Binding-site contacts:
Ligand atom C3 contacts residue LEU12 of chain 1.A at 3.7 Å (hydrophobic).
Ligand atom C6 contacts residue LEU12 of chain 1.A at 4.0 Å (hydrophobic).
Ligand atom C3 contacts residue GLY11 of chain 1.A at 4.5 Å.
Ligand atom O9 contacts residue LEU12 of chain 1.A at 3.8 Å.
Ligand atom O3 contacts residue GLY11 of chain 1.A at 3.3 Å.
Ligand atom C12 contacts residue LEU12 of chain 1.A at 4.3 Å (hydrophobic).
Ligand atom O17 contacts residue GLY11 of chain 1.A at 4.2 Å.
Ligand atom C9 contacts residue LEU12 of chain 1.A at 4.2 Å (hydrophobic).
Ligand atom O6 contacts residue HIS240 of chain 1.A at 3.6 Å (h-bond).
Ligand atom C15 contacts residue ASN231 of chain 1.A at 4.4 Å.
Ligand atom O3 contacts residue LEU12 of chain 1.A at 4.2 Å.
Ligand atom C9 contacts residue PHE235 of chain 1.A at 3.6 Å (hydrophobic).
Ligand atom C15 contacts residue PHE235 of chain 1.A at 4.3 Å (hydrophobic).
Ligand atom C15 contacts residue LEU12 of chain 1.A at 4.0 Å (hydrophobic).
Ligand atom C6 contacts residue HIS240 of chain 1.A at 4.1 Å.
Ligand atom C12 contacts residue PHE235 of chain 1.A at 3.2 Å (hydrophobic).
Ligand atom C21 contacts residue LEU12 of chain 1.A at 3.7 Å (hydrophobic).
Ligand atom C21 contacts residue ASN231 of chain 1.A at 4.3 Å.
Ligand atom C18 contacts residue LEU12 of chain 1.A at 3.7 Å (hydrophobic).
Ligand atom O9 contacts residue ASN231 of chain 1.A at 3.1 Å (h-bond).
Ligand atom O17 contacts residue LEU12 of chain 1.A at 4.0 Å.
Ligand atom C9 contacts residue HIS240 of chain 1.A at 4.5 Å.

The small molecule below binds the protein below.
Small molecule (SMILES): O=C(O)c1cccc(O)c1O

Sequence of chain 1.A:
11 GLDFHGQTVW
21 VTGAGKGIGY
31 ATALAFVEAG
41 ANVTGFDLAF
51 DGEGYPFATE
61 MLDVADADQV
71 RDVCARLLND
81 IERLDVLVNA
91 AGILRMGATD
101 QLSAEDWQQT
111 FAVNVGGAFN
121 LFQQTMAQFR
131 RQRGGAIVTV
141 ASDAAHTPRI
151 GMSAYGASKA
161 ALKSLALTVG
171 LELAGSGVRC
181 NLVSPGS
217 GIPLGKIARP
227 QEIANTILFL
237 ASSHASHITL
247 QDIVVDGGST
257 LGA